The protein below binds the small molecule below.
Small molecule (SMILES): CC(=O)N[C@@H]1[C@@H](O)[C@H](O)[C@@H](CO)O[C@H]1O

Binding-site contacts:
Ligand atom C6 contacts residue GLU281 of chain 1.A at 4.4 Å.
Ligand atom C7 contacts residue ASN282 of chain 1.A at 3.7 Å.
Ligand atom O7 contacts residue LYS558 of chain 1.C at 3.9 Å.
Ligand atom C6 contacts residue ASN280 of chain 1.A at 4.4 Å.
Ligand atom C8 contacts residue ASN282 of chain 1.A at 4.0 Å.
Ligand atom C3 contacts residue ASN282 of chain 1.A at 3.8 Å.
Ligand atom O5 contacts residue ASN282 of chain 1.A at 2.3 Å (h-bond).
Ligand atom N2 contacts residue LYS558 of chain 1.C at 4.0 Å.
Ligand atom C2 contacts residue ASN282 of chain 1.A at 2.5 Å.
Ligand atom O6 contacts residue ASN280 of chain 1.A at 3.4 Å (h-bond).
Ligand atom C7 contacts residue LYS558 of chain 1.C at 4.4 Å.
Ligand atom O6 contacts residue ASN282 of chain 1.A at 4.1 Å.
Ligand atom C1 contacts residue ASN282 of chain 1.A at 1.4 Å.
Ligand atom C4 contacts residue ASN282 of chain 1.A at 4.2 Å.
Ligand atom C5 contacts residue ASN282 of chain 1.A at 3.6 Å.
Ligand atom O5 contacts residue ASN280 of chain 1.A at 3.8 Å.
Ligand atom N2 contacts residue ASN282 of chain 1.A at 3.0 Å (h-bond).
Ligand atom O6 contacts residue GLU281 of chain 1.A at 3.6 Å.

Sequence of chain 1.C:
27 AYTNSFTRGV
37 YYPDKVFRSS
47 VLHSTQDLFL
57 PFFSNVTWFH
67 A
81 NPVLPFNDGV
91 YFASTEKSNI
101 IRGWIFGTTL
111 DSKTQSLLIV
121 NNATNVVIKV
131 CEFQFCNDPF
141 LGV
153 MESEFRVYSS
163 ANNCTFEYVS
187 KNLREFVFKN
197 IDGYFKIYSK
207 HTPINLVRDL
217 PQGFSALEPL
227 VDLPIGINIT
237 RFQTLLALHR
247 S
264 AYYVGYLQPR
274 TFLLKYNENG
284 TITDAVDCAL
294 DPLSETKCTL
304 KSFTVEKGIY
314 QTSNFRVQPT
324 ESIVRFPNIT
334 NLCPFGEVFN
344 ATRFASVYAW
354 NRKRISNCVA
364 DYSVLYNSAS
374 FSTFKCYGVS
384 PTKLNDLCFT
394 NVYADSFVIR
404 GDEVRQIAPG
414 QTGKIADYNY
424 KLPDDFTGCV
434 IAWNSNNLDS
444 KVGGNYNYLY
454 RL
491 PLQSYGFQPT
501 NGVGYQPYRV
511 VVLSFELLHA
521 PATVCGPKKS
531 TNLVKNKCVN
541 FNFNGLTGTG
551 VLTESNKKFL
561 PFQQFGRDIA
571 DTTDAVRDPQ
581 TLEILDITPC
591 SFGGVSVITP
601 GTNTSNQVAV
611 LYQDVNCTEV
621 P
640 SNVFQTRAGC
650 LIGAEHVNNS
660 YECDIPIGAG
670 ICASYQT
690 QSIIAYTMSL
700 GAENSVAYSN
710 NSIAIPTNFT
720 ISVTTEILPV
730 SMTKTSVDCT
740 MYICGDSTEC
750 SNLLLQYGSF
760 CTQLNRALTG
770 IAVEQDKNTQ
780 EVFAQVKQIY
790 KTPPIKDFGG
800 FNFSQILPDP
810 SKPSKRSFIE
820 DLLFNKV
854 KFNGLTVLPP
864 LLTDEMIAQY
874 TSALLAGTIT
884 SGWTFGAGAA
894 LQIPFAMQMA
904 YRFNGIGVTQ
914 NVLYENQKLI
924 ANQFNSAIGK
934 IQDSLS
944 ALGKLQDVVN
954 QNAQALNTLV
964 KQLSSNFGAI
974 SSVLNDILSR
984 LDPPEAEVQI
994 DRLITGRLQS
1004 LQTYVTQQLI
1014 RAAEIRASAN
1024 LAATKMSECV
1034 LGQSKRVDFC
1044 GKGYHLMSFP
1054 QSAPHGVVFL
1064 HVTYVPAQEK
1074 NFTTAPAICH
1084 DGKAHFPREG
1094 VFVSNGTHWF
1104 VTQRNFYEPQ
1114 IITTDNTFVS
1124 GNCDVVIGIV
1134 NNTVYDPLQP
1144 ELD

Sequence of chain 1.A:
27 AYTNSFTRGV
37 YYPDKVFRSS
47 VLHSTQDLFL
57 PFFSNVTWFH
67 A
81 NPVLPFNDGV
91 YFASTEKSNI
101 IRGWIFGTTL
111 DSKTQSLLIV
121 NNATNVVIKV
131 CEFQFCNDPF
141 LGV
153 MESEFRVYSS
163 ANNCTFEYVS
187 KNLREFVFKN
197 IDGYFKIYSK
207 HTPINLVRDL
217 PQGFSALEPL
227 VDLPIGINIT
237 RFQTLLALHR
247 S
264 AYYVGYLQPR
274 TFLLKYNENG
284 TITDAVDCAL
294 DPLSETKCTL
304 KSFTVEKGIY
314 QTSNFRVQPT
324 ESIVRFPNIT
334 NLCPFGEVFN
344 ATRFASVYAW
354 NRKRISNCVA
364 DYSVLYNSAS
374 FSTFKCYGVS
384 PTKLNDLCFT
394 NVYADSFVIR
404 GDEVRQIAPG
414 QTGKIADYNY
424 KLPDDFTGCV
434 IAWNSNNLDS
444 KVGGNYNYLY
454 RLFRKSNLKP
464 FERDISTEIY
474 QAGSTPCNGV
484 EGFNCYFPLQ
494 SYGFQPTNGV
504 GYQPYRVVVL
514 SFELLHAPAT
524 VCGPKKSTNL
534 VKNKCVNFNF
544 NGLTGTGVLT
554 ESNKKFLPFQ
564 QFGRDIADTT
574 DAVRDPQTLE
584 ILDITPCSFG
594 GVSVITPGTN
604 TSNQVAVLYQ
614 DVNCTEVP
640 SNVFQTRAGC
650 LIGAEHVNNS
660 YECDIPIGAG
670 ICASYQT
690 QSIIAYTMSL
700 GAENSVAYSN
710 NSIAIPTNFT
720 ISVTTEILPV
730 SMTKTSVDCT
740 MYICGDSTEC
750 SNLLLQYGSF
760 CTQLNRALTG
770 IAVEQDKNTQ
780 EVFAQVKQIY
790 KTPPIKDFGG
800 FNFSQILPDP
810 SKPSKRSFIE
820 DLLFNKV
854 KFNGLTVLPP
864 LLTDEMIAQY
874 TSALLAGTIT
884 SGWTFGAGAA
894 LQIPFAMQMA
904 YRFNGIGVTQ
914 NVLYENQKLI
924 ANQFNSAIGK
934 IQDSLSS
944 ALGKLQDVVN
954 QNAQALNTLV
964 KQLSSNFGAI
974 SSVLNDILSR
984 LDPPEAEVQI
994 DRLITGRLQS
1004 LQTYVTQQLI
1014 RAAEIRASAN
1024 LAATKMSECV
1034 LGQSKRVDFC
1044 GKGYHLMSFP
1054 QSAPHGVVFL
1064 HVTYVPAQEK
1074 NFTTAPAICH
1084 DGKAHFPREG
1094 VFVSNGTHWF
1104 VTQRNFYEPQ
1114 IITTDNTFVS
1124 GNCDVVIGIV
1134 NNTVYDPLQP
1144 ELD